Binding-site contacts:
Ligand atom C contacts residue THR47 of chain 1.T at 3.5 Å.
Ligand atom OXT contacts residue GLY25 of chain 1.U at 4.0 Å.
Ligand atom CA contacts residue THR23 of chain 1.U at 3.8 Å.
Ligand atom C contacts residue SER51 of chain 1.U at 3.7 Å.
Ligand atom CG contacts residue SER51 of chain 1.U at 4.0 Å.
Ligand atom OXT contacts residue THR50 of chain 1.T at 2.9 Å (h-bond).
Ligand atom CZ2 contacts residue THR50 of chain 1.T at 3.9 Å.
Ligand atom CZ3 contacts residue GLY21 of chain 1.T at 3.6 Å.
Ligand atom CZ2 contacts residue ALA44 of chain 1.T at 4.0 Å (hydrophobic).
Ligand atom CE2 contacts residue THR50 of chain 1.T at 4.0 Å.
Ligand atom CA contacts residue GLY25 of chain 1.U at 3.5 Å.
Ligand atom OXT contacts residue THR47 of chain 1.T at 2.5 Å (h-bond).
Ligand atom O contacts residue SER51 of chain 1.U at 3.1 Å (h-bond).
Ligand atom CB contacts residue THR23 of chain 1.U at 3.8 Å.
Ligand atom N contacts residue GLY25 of chain 1.U at 2.8 Å (h-bond).
Ligand atom N contacts residue ARG24 of chain 1.U at 4.0 Å.
Ligand atom O contacts residue THR23 of chain 1.U at 4.0 Å.
Ligand atom O contacts residue GLY25 of chain 1.U at 3.0 Å (h-bond).
Ligand atom C contacts residue THR50 of chain 1.T at 4.0 Å.
Ligand atom N contacts residue THR28 of chain 1.U at 3.0 Å (h-bond).
Ligand atom CH2 contacts residue GLY21 of chain 1.T at 3.6 Å.
Ligand atom CD2 contacts residue THR50 of chain 1.T at 4.0 Å.
Ligand atom CB contacts residue SER51 of chain 1.U at 3.5 Å.
Ligand atom CB contacts residue THR28 of chain 1.U at 3.5 Å.
Ligand atom CA contacts residue THR28 of chain 1.U at 3.3 Å.
Ligand atom N contacts residue THR23 of chain 1.U at 2.7 Å (h-bond).
Ligand atom CH2 contacts residue ILE20 of chain 1.T at 4.0 Å (hydrophobic).
Ligand atom C contacts residue GLY25 of chain 1.U at 3.4 Å.
Ligand atom N contacts residue ASP27 of chain 1.U at 3.0 Å (salt-bridge).
Ligand atom CZ2 contacts residue ILE53 of chain 1.T at 3.8 Å (hydrophobic).
Ligand atom O contacts residue ARG24 of chain 1.U at 3.5 Å.
Ligand atom O contacts residue THR47 of chain 1.T at 3.5 Å (h-bond).
Ligand atom NE1 contacts residue GLN45 of chain 1.T at 2.8 Å (h-bond).
Ligand atom CD1 contacts residue GLN45 of chain 1.T at 3.5 Å.
Ligand atom CA contacts residue SER51 of chain 1.U at 4.0 Å.
Ligand atom NE1 contacts residue ALA44 of chain 1.T at 3.9 Å.
Ligand atom CE2 contacts residue GLN45 of chain 1.T at 3.9 Å.
Ligand atom CD1 contacts residue THR47 of chain 1.T at 3.9 Å.
Ligand atom OXT contacts residue HIS49 of chain 1.T at 3.9 Å.
Ligand atom CD1 contacts residue SER51 of chain 1.U at 3.6 Å.

The small molecule below binds the protein below.
Small molecule (SMILES): N[C@@H](Cc1c[nH]c2ccccc12)C(=O)O

Sequence of chain 1.U:
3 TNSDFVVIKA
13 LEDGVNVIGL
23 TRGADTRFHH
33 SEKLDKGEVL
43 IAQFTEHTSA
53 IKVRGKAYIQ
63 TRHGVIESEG

Sequence of chain 1.T:
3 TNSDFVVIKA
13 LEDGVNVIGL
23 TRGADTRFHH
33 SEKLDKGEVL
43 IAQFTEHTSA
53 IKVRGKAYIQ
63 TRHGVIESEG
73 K